Binding-site contacts:
Ligand atom C19 contacts residue ASP187 of chain 1.A at 3.4 Å.
Ligand atom O4 contacts residue ARG188 of chain 1.A at 3.6 Å.
Ligand atom N2 contacts residue PHE140 of chain 1.A at 3.6 Å (h-bond).
Ligand atom O1 contacts residue HIS163 of chain 1.A at 2.4 Å (h-bond).
Ligand atom O3 contacts residue MET165 of chain 1.A at 3.4 Å.
Ligand atom C19 contacts residue ARG188 of chain 1.A at 3.3 Å.
Ligand atom N5 contacts residue CYS145 of chain 1.A at 2.7 Å (h-bond).
Ligand atom C21 contacts residue GLU166 of chain 1.A at 3.3 Å.
Ligand atom C9 contacts residue HIS164 of chain 1.A at 3.5 Å.
Ligand atom C2 contacts residue CYS145 of chain 1.A at 2.8 Å (hydrophobic).
Ligand atom C22 contacts residue GLU166 of chain 1.A at 3.3 Å.
Ligand atom O1 contacts residue GLU166 of chain 1.A at 3.4 Å.
Ligand atom C13 contacts residue GLU166 of chain 1.A at 3.7 Å.
Ligand atom F2 contacts residue MET165 of chain 1.A at 3.1 Å.
Ligand atom O3 contacts residue GLU166 of chain 1.A at 2.6 Å (salt-bridge).
Ligand atom C20 contacts residue MET49 of chain 1.A at 3.6 Å (hydrophobic).
Ligand atom N1 contacts residue HIS164 of chain 1.A at 3.3 Å (h-bond).
Ligand atom F1 contacts residue GLU166 of chain 1.A at 2.8 Å.
Ligand atom F1 contacts residue LEU167 of chain 1.A at 3.5 Å.
Ligand atom C9 contacts residue MET165 of chain 1.A at 3.4 Å (hydrophobic).
Ligand atom F2 contacts residue LEU167 of chain 1.A at 3.3 Å.
Ligand atom O4 contacts residue GLN189 of chain 1.A at 3.7 Å.
Ligand atom N5 contacts residue SER144 of chain 1.A at 3.4 Å (h-bond).
Ligand atom N5 contacts residue GLY143 of chain 1.A at 3.1 Å (h-bond).
Ligand atom O1 contacts residue HIS172 of chain 1.A at 3.5 Å.
Ligand atom C20 contacts residue HIS41 of chain 1.A at 3.6 Å.
Ligand atom O1 contacts residue PHE140 of chain 1.A at 3.5 Å.
Ligand atom C8 contacts residue GLU166 of chain 1.A at 3.4 Å.
Ligand atom C3 contacts residue CYS145 of chain 1.A at 1.8 Å (hydrophobic).
Ligand atom N1 contacts residue CYS145 of chain 1.A at 2.9 Å (h-bond).
Ligand atom C14 contacts residue GLU166 of chain 1.A at 3.7 Å.
Ligand atom C4 contacts residue CYS145 of chain 1.A at 3.5 Å (hydrophobic).
Ligand atom C8 contacts residue HIS163 of chain 1.A at 3.5 Å.
Ligand atom F1 contacts residue PRO168 of chain 1.A at 3.4 Å.
Ligand atom N4 contacts residue GLU166 of chain 1.A at 2.7 Å (salt-bridge).
Ligand atom F3 contacts residue THR190 of chain 1.A at 2.6 Å.
Ligand atom C4 contacts residue LEU141 of chain 1.A at 3.2 Å (hydrophobic).
Ligand atom C23 contacts residue GLU166 of chain 1.A at 3.4 Å.
Ligand atom N2 contacts residue GLU166 of chain 1.A at 2.9 Å (salt-bridge).
Ligand atom F2 contacts residue GLU166 of chain 1.A at 3.4 Å.

Sequence of chain 1.A:
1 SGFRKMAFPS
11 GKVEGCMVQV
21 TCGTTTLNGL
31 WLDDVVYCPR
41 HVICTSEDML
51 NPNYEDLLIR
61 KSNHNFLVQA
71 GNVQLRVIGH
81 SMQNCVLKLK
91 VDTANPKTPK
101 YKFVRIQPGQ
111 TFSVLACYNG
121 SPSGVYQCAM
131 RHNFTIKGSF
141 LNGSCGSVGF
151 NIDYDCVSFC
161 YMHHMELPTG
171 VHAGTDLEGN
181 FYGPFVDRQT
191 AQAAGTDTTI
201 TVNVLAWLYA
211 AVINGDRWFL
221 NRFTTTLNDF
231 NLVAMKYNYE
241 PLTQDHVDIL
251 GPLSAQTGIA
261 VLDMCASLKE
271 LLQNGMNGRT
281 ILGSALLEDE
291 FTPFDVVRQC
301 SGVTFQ

A small-molecule ligand and the protein it binds are described below.
Small molecule (SMILES): [H]/N=C/[C@H](C[C@@H]1CCNC1=O)NC(=O)[C@@H]1[C@@H]2[C@H](CN1C(=O)[C@@H](NC(=O)C(F)(F)F)C(C)(C)C)C2(C)C

Sequence of chain 2.A:
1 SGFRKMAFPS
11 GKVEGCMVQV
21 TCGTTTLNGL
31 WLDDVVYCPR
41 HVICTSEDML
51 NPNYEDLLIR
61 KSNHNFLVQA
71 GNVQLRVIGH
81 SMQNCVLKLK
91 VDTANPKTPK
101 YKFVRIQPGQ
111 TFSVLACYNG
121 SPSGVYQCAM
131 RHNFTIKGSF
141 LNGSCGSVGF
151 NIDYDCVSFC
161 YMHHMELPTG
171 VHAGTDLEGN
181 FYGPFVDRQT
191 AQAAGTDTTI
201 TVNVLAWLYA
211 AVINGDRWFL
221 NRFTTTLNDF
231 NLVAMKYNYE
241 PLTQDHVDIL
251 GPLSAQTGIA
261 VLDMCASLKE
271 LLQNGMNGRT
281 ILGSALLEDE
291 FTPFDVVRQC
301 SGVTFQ